Sequence of chain 2.A:
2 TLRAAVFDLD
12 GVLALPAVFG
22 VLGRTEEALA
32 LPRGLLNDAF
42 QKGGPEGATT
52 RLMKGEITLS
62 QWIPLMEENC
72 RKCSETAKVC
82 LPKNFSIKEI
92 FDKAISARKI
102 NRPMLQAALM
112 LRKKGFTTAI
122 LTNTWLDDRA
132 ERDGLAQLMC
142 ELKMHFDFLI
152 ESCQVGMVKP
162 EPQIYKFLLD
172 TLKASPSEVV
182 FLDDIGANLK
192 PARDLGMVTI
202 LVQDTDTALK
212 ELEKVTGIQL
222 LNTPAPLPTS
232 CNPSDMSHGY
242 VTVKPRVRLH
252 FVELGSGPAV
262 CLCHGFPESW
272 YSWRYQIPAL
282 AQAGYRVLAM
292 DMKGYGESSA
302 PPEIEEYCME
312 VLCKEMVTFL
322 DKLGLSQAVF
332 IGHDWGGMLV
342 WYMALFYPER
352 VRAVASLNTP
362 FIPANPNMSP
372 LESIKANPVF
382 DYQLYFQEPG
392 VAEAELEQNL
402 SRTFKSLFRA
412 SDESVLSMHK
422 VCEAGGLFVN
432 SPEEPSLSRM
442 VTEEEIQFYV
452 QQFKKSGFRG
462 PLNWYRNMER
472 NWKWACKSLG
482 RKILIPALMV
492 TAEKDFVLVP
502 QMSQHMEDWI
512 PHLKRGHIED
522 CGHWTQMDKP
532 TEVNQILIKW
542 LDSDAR

Binding-site contacts:
Ligand atom C5 contacts residue ASP496 of chain 2.A at 3.9 Å.
Ligand atom C5 contacts residue PHE497 of chain 2.A at 3.9 Å (hydrophobic).
Ligand atom F12 contacts residue PHE267 of chain 2.A at 3.7 Å.
Ligand atom O13 contacts residue ASP496 of chain 2.A at 3.6 Å.
Ligand atom C14 contacts residue VAL498 of chain 2.A at 3.9 Å (hydrophobic).
Ligand atom F10 contacts residue PHE387 of chain 2.A at 3.7 Å.
Ligand atom C15 contacts residue HIS524 of chain 2.A at 4.1 Å.
Ligand atom N1 contacts residue HIS524 of chain 2.A at 3.6 Å.
Ligand atom F10 contacts residue TYR383 of chain 2.A at 3.5 Å.
Ligand atom C3 contacts residue HIS524 of chain 2.A at 3.4 Å.
Ligand atom F12 contacts residue PRO268 of chain 2.A at 3.8 Å.
Ligand atom C5 contacts residue VAL498 of chain 2.A at 4.1 Å (hydrophobic).
Ligand atom C14 contacts residue HIS524 of chain 2.A at 3.2 Å.
Ligand atom C3 contacts residue ASP496 of chain 2.A at 3.4 Å.
Ligand atom C7 contacts residue HIS524 of chain 2.A at 3.8 Å.
Ligand atom C4 contacts residue LEU408 of chain 2.A at 4.2 Å (hydrophobic).
Ligand atom N2 contacts residue HIS524 of chain 2.A at 4.0 Å.
Ligand atom F12 contacts residue LEU408 of chain 2.A at 3.7 Å.
Ligand atom C9 contacts residue MET419 of chain 2.A at 3.9 Å (hydrophobic).
Ligand atom F12 contacts residue TRP525 of chain 2.A at 3.6 Å.
Ligand atom F10 contacts residue TYR466 of chain 2.A at 3.9 Å.
Ligand atom C15 contacts residue ASP335 of chain 2.A at 4.1 Å.
Ligand atom C3 contacts residue VAL498 of chain 2.A at 3.3 Å (hydrophobic).
Ligand atom C16 contacts residue TYR383 of chain 2.A at 3.6 Å (hydrophobic).
Ligand atom O13 contacts residue HIS524 of chain 2.A at 4.2 Å.
Ligand atom C7 contacts residue VAL498 of chain 2.A at 4.1 Å (hydrophobic).
Ligand atom O13 contacts residue VAL498 of chain 2.A at 3.8 Å.
Ligand atom N1 contacts residue VAL498 of chain 2.A at 3.9 Å.
Ligand atom F10 contacts residue PHE267 of chain 2.A at 3.5 Å.
Ligand atom F11 contacts residue LEU408 of chain 2.A at 3.4 Å.
Ligand atom C16 contacts residue HIS524 of chain 2.A at 3.3 Å.
Ligand atom C9 contacts residue TRP525 of chain 2.A at 4.1 Å (hydrophobic).
Ligand atom C5 contacts residue HIS524 of chain 2.A at 3.7 Å.
Ligand atom O13 contacts residue PHE497 of chain 2.A at 2.8 Å (h-bond).
Ligand atom C16 contacts residue ASP335 of chain 2.A at 3.6 Å.
Ligand atom C15 contacts residue TYR383 of chain 2.A at 3.8 Å (hydrophobic).
Ligand atom C15 contacts residue TYR466 of chain 2.A at 4.2 Å (hydrophobic).
Ligand atom C6 contacts residue HIS524 of chain 2.A at 4.0 Å.
Ligand atom F11 contacts residue MET419 of chain 2.A at 3.9 Å.
Ligand atom O13 contacts residue LYS495 of chain 2.A at 3.9 Å.

A small-molecule ligand and the protein it binds are described below.
Small molecule (SMILES): Oc1cnn(-c2cccc(C(F)(F)F)c2)c1